Binding-site contacts:
Ligand atom C7 contacts residue NAG1 of chain 1.LA at 3.8 Å.
Ligand atom N2 contacts residue ASN355 of chain 1.H at 2.4 Å (h-bond).
Ligand atom C3 contacts residue ASN355 of chain 1.H at 3.6 Å.
Ligand atom C4 contacts residue NAG2 of chain 1.LA at 4.3 Å.
Ligand atom C7 contacts residue NAG1 of chain 1.NA at 4.0 Å.
Ligand atom C8 contacts residue NAG1 of chain 1.NA at 3.7 Å.
Ligand atom C8 contacts residue ASN355 of chain 1.H at 4.3 Å.
Ligand atom O3 contacts residue NAG2 of chain 1.LA at 4.3 Å.
Ligand atom C1 contacts residue ASN355 of chain 1.H at 1.4 Å.
Ligand atom C1 contacts residue NAG1 of chain 1.LA at 4.2 Å.
Ligand atom C8 contacts residue NAG2 of chain 1.NA at 4.3 Å.
Ligand atom C1 contacts residue SER357 of chain 1.H at 3.9 Å.
Ligand atom C2 contacts residue NAG1 of chain 1.LA at 4.1 Å.
Ligand atom O2 contacts residue BMA3 of chain 1.LA at 4.4 Å.
Ligand atom C6 contacts residue NAG1 of chain 1.NA at 3.8 Å.
Ligand atom O7 contacts residue ASN355 of chain 1.H at 3.9 Å.
Ligand atom C3 contacts residue NAG1 of chain 1.LA at 4.4 Å.
Ligand atom O7 contacts residue NAG1 of chain 1.LA at 3.5 Å (h-bond).
Ligand atom N2 contacts residue NAG1 of chain 1.LA at 3.1 Å (h-bond).
Ligand atom O5 contacts residue SER357 of chain 1.H at 4.2 Å.
Ligand atom C7 contacts residue ASN355 of chain 1.H at 3.4 Å.
Ligand atom C8 contacts residue NAG1 of chain 1.LA at 3.5 Å.
Ligand atom C5 contacts residue NAG1 of chain 1.NA at 4.1 Å.
Ligand atom C6 contacts residue NAG2 of chain 1.LA at 4.1 Å.
Ligand atom O3 contacts residue NAG1 of chain 1.LA at 4.4 Å.
Ligand atom C5 contacts residue ASN355 of chain 1.H at 3.8 Å.
Ligand atom C5 contacts residue SER357 of chain 1.H at 4.3 Å.
Ligand atom C2 contacts residue ASN355 of chain 1.H at 2.2 Å.
Ligand atom C4 contacts residue ASN355 of chain 1.H at 4.2 Å.
Ligand atom O2 contacts residue MET112 of chain 1.H at 3.9 Å.
Ligand atom O7 contacts residue NAG2 of chain 1.LA at 4.4 Å.
Ligand atom O7 contacts residue NAG1 of chain 1.NA at 4.2 Å.
Ligand atom O5 contacts residue ASN355 of chain 1.H at 2.6 Å (h-bond).

Sequence of chain 1.H:
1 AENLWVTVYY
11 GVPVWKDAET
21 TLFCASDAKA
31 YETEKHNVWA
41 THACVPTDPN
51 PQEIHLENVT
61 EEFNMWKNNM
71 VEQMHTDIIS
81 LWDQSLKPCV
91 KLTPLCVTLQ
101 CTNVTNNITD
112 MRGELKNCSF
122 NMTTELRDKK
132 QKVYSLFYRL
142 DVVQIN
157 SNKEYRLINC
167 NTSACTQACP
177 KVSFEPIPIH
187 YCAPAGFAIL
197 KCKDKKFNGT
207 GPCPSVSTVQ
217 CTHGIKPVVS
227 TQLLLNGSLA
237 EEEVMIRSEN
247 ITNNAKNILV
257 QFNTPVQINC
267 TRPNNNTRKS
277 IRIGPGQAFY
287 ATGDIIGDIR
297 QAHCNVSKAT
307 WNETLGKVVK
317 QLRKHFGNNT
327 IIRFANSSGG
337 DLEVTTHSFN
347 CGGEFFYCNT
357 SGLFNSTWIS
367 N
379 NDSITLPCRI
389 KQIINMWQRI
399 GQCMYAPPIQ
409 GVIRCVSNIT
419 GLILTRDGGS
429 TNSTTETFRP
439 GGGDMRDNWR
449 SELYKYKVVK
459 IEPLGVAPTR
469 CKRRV

This small molecule binds to this protein.
Small molecule (SMILES): CC(=O)N[C@H]1[C@H](O[C@H]2[C@H](O)[C@@H](NC(C)=O)CO[C@@H]2CO)O[C@H](CO)[C@@H](O[C@@H]2O[C@H](CO[C@H]3O[C@H](CO)[C@@H](O)[C@H](O)[C@@H]3O)[C@@H](O)[C@H](O)[C@@H]2O)[C@@H]1O